Sequence of chain 1.A:
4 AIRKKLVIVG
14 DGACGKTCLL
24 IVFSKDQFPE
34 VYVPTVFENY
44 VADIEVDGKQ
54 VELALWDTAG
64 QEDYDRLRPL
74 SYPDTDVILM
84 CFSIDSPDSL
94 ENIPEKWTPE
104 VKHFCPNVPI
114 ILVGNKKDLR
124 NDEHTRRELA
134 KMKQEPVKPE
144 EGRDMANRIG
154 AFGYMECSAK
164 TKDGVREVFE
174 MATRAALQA

Binding-site contacts:
Ligand atom N10 contacts residue PRO102 of chain 1.A at 3.8 Å.
Ligand atom N04 contacts residue PHE107 of chain 1.A at 3.7 Å.
Ligand atom C01 contacts residue ASP68 of chain 1.A at 4.2 Å.
Ligand atom C05 contacts residue HIS106 of chain 1.A at 4.0 Å.
Ligand atom C11 contacts residue GLU103 of chain 1.A at 4.3 Å.
Ligand atom O03 contacts residue ASP68 of chain 1.A at 4.4 Å.
Ligand atom C09 contacts residue HIS106 of chain 1.A at 4.0 Å.
Ligand atom C09 contacts residue PRO102 of chain 1.A at 4.0 Å (hydrophobic).
Ligand atom O03 contacts residue PHE107 of chain 1.A at 3.6 Å.
Ligand atom C01 contacts residue GLU103 of chain 1.A at 3.5 Å.
Ligand atom C07 contacts residue HIS106 of chain 1.A at 3.6 Å.
Ligand atom C08 contacts residue HIS106 of chain 1.A at 3.7 Å.
Ligand atom C13 contacts residue GLU103 of chain 1.A at 4.2 Å.
Ligand atom C05 contacts residue PHE107 of chain 1.A at 4.3 Å (hydrophobic).
Ligand atom C06 contacts residue HIS106 of chain 1.A at 3.9 Å.
Ligand atom C12 contacts residue HIS106 of chain 1.A at 4.2 Å.
Ligand atom C11 contacts residue HIS106 of chain 1.A at 4.0 Å.
Ligand atom C02 contacts residue PHE107 of chain 1.A at 3.6 Å (hydrophobic).
Ligand atom C01 contacts residue PHE107 of chain 1.A at 3.8 Å (hydrophobic).
Ligand atom C11 contacts residue PRO102 of chain 1.A at 3.6 Å (hydrophobic).
Ligand atom C01 contacts residue ARG71 of chain 1.A at 4.1 Å.
Ligand atom C13 contacts residue PHE107 of chain 1.A at 4.1 Å (hydrophobic).

A protein and the small-molecule ligand that binds it are described below.
Small molecule (SMILES): CC(=O)n1cc2ccc(N)cc2c1